A protein and the small-molecule ligand that binds it are described below.
Small molecule (SMILES): CC(=O)N[C@@H]1[C@@H](O)[C@H](O)[C@@H](CO)O[C@H]1O

Binding-site contacts:
Ligand atom O6 contacts residue ASP103 of chain 1.A at 4.1 Å.
Ligand atom N2 contacts residue ASN105 of chain 1.A at 2.6 Å (h-bond).
Ligand atom C8 contacts residue ASN105 of chain 1.A at 4.2 Å.
Ligand atom O5 contacts residue ASN105 of chain 1.A at 2.5 Å (h-bond).
Ligand atom C2 contacts residue ASN105 of chain 1.A at 2.5 Å.
Ligand atom C7 contacts residue ASN105 of chain 1.A at 3.2 Å.
Ligand atom C5 contacts residue ASN105 of chain 1.A at 3.7 Å.
Ligand atom C4 contacts residue ASN105 of chain 1.A at 4.3 Å.
Ligand atom C3 contacts residue ASN105 of chain 1.A at 3.8 Å.
Ligand atom C1 contacts residue ASN105 of chain 1.A at 1.4 Å.
Ligand atom C8 contacts residue THR107 of chain 1.A at 3.9 Å.
Ligand atom O7 contacts residue ASN105 of chain 1.A at 3.8 Å.

Sequence of chain 1.A:
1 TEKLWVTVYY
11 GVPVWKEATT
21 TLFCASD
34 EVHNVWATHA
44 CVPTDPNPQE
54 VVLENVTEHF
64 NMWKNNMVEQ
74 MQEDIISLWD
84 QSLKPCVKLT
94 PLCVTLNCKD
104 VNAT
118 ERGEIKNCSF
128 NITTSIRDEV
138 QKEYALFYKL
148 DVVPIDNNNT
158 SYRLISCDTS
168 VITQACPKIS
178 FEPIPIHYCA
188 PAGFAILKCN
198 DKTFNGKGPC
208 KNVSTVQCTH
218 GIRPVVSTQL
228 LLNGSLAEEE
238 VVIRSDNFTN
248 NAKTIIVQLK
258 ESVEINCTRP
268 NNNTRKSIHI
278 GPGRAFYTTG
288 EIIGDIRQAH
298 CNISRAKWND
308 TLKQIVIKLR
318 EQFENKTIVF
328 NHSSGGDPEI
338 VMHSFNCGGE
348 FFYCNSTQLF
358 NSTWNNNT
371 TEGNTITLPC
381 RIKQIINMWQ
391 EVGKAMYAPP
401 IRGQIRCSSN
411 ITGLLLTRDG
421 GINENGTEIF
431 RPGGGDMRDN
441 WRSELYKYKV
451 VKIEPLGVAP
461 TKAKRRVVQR